A protein and the small-molecule ligand that binds it are described below.
Small molecule (SMILES): CC(=O)N[C@@H]1[C@@H](O)[C@H](O)[C@@H](CO)O[C@H]1O

Sequence of chain 1.B:
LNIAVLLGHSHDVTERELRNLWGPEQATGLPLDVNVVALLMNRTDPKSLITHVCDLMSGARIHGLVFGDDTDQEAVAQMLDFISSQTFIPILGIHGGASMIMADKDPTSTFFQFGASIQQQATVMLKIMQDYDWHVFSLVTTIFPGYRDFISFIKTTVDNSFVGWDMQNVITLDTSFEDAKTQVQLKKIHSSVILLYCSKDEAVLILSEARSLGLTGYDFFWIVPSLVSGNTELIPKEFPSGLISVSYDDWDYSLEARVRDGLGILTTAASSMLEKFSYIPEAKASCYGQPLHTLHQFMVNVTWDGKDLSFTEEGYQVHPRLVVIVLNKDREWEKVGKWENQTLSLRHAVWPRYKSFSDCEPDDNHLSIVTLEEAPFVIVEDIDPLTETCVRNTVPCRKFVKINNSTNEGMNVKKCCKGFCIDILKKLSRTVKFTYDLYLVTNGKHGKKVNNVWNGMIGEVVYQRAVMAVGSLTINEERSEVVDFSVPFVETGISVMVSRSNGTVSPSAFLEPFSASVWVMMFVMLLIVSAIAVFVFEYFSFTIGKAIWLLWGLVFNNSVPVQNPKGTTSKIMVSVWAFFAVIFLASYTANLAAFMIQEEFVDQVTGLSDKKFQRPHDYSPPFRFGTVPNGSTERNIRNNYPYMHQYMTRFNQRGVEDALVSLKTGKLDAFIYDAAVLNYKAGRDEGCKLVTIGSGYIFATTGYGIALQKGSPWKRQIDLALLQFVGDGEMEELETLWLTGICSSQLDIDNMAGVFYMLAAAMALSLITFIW

Binding-site contacts:
Ligand atom C3 contacts residue ASN687 of chain 1.B at 3.8 Å.
Ligand atom O7 contacts residue ASN687 of chain 1.B at 2.8 Å (h-bond).
Ligand atom O7 contacts residue LYS484 of chain 1.B at 4.4 Å.
Ligand atom O5 contacts residue ASN687 of chain 1.B at 2.4 Å (h-bond).
Ligand atom C4 contacts residue ASN687 of chain 1.B at 4.2 Å.
Ligand atom O7 contacts residue PRO686 of chain 1.B at 4.0 Å.
Ligand atom C2 contacts residue ASN687 of chain 1.B at 2.4 Å.
Ligand atom C8 contacts residue PRO686 of chain 1.B at 4.2 Å (hydrophobic).
Ligand atom C1 contacts residue ASN687 of chain 1.B at 1.4 Å.
Ligand atom N2 contacts residue ASN687 of chain 1.B at 2.9 Å (h-bond).
Ligand atom C7 contacts residue ASN687 of chain 1.B at 3.2 Å.
Ligand atom C5 contacts residue ASN687 of chain 1.B at 3.7 Å.
Ligand atom C7 contacts residue PRO686 of chain 1.B at 4.2 Å (hydrophobic).